Binding-site contacts:
Ligand atom C5 contacts residue ASN69 of chain 1.B at 3.7 Å.
Ligand atom O7 contacts residue ARG73 of chain 1.B at 3.0 Å (salt-bridge).
Ligand atom C1 contacts residue LYS18 of chain 1.B at 2.9 Å.
Ligand atom O5 contacts residue ASN69 of chain 1.B at 2.4 Å (h-bond).
Ligand atom C8 contacts residue ARG73 of chain 1.B at 3.6 Å.
Ligand atom N2 contacts residue ASN69 of chain 1.B at 2.8 Å (h-bond).
Ligand atom O4 contacts residue VAL36 of chain 1.B at 3.4 Å.
Ligand atom C8 contacts residue ASP37 of chain 1.B at 3.4 Å.
Ligand atom C7 contacts residue ASN69 of chain 1.B at 3.2 Å.
Ligand atom O3 contacts residue GLU30 of chain 1.B at 2.9 Å (salt-bridge).
Ligand atom C7 contacts residue ASP37 of chain 1.B at 3.5 Å.
Ligand atom O4 contacts residue GLU30 of chain 1.B at 2.6 Å.
Ligand atom O3 contacts residue LYS18 of chain 1.B at 3.1 Å (salt-bridge).
Ligand atom N2 contacts residue ASP37 of chain 1.B at 2.7 Å (salt-bridge).
Ligand atom C5 contacts residue PRO16 of chain 1.B at 3.0 Å (hydrophobic).
Ligand atom C6 contacts residue GLN67 of chain 1.B at 3.5 Å.
Ligand atom C2 contacts residue ASP37 of chain 1.B at 3.6 Å.
Ligand atom C5 contacts residue PHE15 of chain 1.B at 3.6 Å (hydrophobic).
Ligand atom O7 contacts residue ASN69 of chain 1.B at 3.3 Å (h-bond).
Ligand atom O6 contacts residue GLU30 of chain 1.B at 2.6 Å (salt-bridge).
Ligand atom C7 contacts residue ARG73 of chain 1.B at 3.6 Å.
Ligand atom C2 contacts residue LYS18 of chain 1.B at 3.5 Å.
Ligand atom O5 contacts residue LYS18 of chain 1.B at 2.9 Å (salt-bridge).
Ligand atom C6 contacts residue PRO16 of chain 1.B at 2.9 Å (hydrophobic).
Ligand atom C2 contacts residue PHE13 of chain 1.B at 3.4 Å (hydrophobic).
Ligand atom O2 contacts residue LYS18 of chain 1.B at 3.6 Å (salt-bridge).
Ligand atom C2 contacts residue PHE15 of chain 1.B at 3.7 Å (hydrophobic).
Ligand atom C1 contacts residue PHE15 of chain 1.B at 3.5 Å (hydrophobic).
Ligand atom C2 contacts residue ASN69 of chain 1.B at 2.3 Å.
Ligand atom C1 contacts residue THR71 of chain 1.B at 3.6 Å.
Ligand atom C6 contacts residue PHE15 of chain 1.B at 3.5 Å (hydrophobic).
Ligand atom O6 contacts residue PHE15 of chain 1.B at 3.5 Å (h-bond).
Ligand atom O5 contacts residue PRO16 of chain 1.B at 3.5 Å (h-bond).
Ligand atom O6 contacts residue THR32 of chain 1.B at 2.9 Å (h-bond).
Ligand atom C1 contacts residue ASN69 of chain 1.B at 1.4 Å.
Ligand atom C6 contacts residue THR32 of chain 1.B at 3.1 Å.
Ligand atom C6 contacts residue PHE13 of chain 1.B at 3.5 Å (hydrophobic).
Ligand atom C3 contacts residue LYS18 of chain 1.B at 3.5 Å.
Ligand atom O7 contacts residue VAL36 of chain 1.B at 3.6 Å.
Ligand atom O6 contacts residue PRO16 of chain 1.B at 2.8 Å (h-bond).

A small-molecule ligand and the protein it binds are described below.
Small molecule (SMILES): CC(=O)N[C@H]1[C@H](O[C@H]2[C@H](O)[C@@H](NC(C)=O)CO[C@@H]2CO)O[C@H](CO)[C@@H](O[C@@H]2O[C@H](CO[C@H]3O[C@H](CO)[C@@H](O)[C@H](O)[C@@H]3O[C@@H]3O[C@H](CO)[C@@H](O[C@@H]4O[C@H](CO)[C@H](O)[C@H](O)[C@H]4O)[C@H](O)[C@H]3NC(C)=O)[C@@H](O)[C@H](O[C@H]3O[C@H](CO)[C@@H](O)[C@H](O)[C@@H]3O)[C@@H]2O)[C@@H]1O

Sequence of chain 1.B:
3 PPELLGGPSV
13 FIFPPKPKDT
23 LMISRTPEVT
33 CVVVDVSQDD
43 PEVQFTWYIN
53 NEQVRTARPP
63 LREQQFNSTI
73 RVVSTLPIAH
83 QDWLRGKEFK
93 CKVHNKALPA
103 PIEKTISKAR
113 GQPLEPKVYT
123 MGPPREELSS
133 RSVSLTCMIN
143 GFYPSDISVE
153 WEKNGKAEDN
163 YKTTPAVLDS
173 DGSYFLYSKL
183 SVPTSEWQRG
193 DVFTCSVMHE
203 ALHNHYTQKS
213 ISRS